Binding-site contacts:
Ligand atom CD1 contacts residue ARG29 of chain 1.C at 3.8 Å.
Ligand atom OXT contacts residue LYS67 of chain 1.D at 3.8 Å.
Ligand atom SD contacts residue VAL25 of chain 1.C at 3.9 Å.
Ligand atom O contacts residue VAL83 of chain 1.D at 3.8 Å.
Ligand atom O contacts residue ASP152 of chain 1.C at 4.0 Å.
Ligand atom CB contacts residue VAL83 of chain 1.D at 3.5 Å (hydrophobic).
Ligand atom CG1 contacts residue ARG29 of chain 1.C at 3.4 Å.
Ligand atom O contacts residue GLU26 of chain 1.C at 3.1 Å (salt-bridge).
Ligand atom N contacts residue VAL83 of chain 1.D at 4.1 Å.
Ligand atom CG contacts residue ARG34 of chain 1.D at 4.0 Å.
Ligand atom C contacts residue VAL83 of chain 1.D at 3.2 Å (hydrophobic).
Ligand atom O contacts residue LEU82 of chain 1.D at 3.5 Å.
Ligand atom CG2 contacts residue GLU66 of chain 1.D at 3.9 Å.
Ligand atom N contacts residue GLY81 of chain 1.D at 3.9 Å.
Ligand atom CD2 contacts residue ARG34 of chain 1.D at 3.6 Å.
Ligand atom CE2 contacts residue ALA31 of chain 1.D at 3.5 Å (hydrophobic).
Ligand atom CE2 contacts residue LEU82 of chain 1.D at 3.8 Å (hydrophobic).
Ligand atom O contacts residue VAL83 of chain 1.D at 3.3 Å (h-bond).
Ligand atom CE2 contacts residue ARG34 of chain 1.D at 3.6 Å.
Ligand atom CA contacts residue VAL83 of chain 1.D at 3.6 Å (hydrophobic).
Ligand atom CD2 contacts residue GLY81 of chain 1.D at 4.0 Å.
Ligand atom CG1 contacts residue THR79 of chain 1.D at 3.7 Å.
Ligand atom O contacts residue ALA36 of chain 1.D at 3.6 Å.
Ligand atom CZ contacts residue ARG34 of chain 1.D at 4.0 Å.
Ligand atom CA contacts residue GLY81 of chain 1.D at 4.0 Å.
Ligand atom C contacts residue VAL83 of chain 1.D at 4.1 Å (hydrophobic).
Ligand atom CA contacts residue VAL83 of chain 1.D at 3.7 Å (hydrophobic).
Ligand atom N contacts residue VAL83 of chain 1.D at 3.0 Å.
Ligand atom CG1 contacts residue LYS67 of chain 1.D at 3.8 Å.
Ligand atom CG1 contacts residue VAL83 of chain 1.D at 3.8 Å (hydrophobic).
Ligand atom CB contacts residue ARG21 of chain 1.C at 3.8 Å.
Ligand atom CG2 contacts residue LYS67 of chain 1.D at 3.9 Å.
Ligand atom CZ contacts residue ARG21 of chain 1.C at 4.1 Å.
Ligand atom CB contacts residue GLY35 of chain 1.D at 4.0 Å.
Ligand atom OXT contacts residue ALA36 of chain 1.D at 3.8 Å.
Ligand atom CD2 contacts residue LEU82 of chain 1.D at 3.8 Å (hydrophobic).
Ligand atom O contacts residue LYS67 of chain 1.D at 3.1 Å (salt-bridge).
Ligand atom CD2 contacts residue ALA31 of chain 1.D at 3.9 Å (hydrophobic).
Ligand atom C contacts residue LYS67 of chain 1.D at 3.7 Å.
Ligand atom O contacts residue GLY35 of chain 1.D at 4.0 Å.

Sequence of chain 1.C:
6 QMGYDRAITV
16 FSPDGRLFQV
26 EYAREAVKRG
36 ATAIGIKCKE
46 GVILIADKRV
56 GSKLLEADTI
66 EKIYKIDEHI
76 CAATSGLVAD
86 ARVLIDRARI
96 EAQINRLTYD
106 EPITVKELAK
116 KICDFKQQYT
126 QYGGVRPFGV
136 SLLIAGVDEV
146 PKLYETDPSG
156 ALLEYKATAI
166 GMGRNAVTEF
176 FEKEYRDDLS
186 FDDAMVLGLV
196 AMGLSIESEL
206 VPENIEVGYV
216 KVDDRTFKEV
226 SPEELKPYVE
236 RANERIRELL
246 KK

This small molecule binds to this protein.
Small molecule (SMILES): CSCC[C@H](NC(=O)[C@@H](NC(=O)CNC(=O)[C@H](CCCCN)NC(=O)[C@H](CC(C)C)NC(=O)[C@H](CC(=O)O)NC(=O)[C@@H]1CCCN1)C(C)C)C(=O)N[C@@H](Cc1ccccc1)C(=O)N[C@H](C(=O)O)C(C)C

Sequence of chain 1.D:
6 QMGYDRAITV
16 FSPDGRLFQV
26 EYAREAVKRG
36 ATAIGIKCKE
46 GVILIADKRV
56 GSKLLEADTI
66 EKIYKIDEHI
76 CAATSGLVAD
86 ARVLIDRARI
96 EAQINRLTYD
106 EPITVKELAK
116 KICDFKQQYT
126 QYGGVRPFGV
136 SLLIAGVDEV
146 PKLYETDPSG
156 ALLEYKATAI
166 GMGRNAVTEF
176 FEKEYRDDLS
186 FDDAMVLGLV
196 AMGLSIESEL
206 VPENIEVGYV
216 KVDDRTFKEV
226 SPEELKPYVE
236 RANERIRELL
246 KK